Binding-site contacts:
Ligand atom O contacts residue THR235 of chain 7.S at 3.0 Å (h-bond).
Ligand atom CG contacts residue LYS234 of chain 7.S at 3.3 Å.
Ligand atom CA contacts residue THR235 of chain 7.S at 3.6 Å.
Ligand atom O contacts residue ASN227 of chain 7.S at 3.6 Å.
Ligand atom CD1 contacts residue TYR94 of chain 7.S at 3.5 Å (hydrophobic).
Ligand atom CB contacts residue TYR238 of chain 7.S at 3.6 Å (hydrophobic).
Ligand atom C contacts residue THR235 of chain 7.S at 3.6 Å.
Ligand atom CG1 contacts residue VAL280 of chain 7.S at 4.0 Å (hydrophobic).
Ligand atom N contacts residue THR235 of chain 7.S at 3.5 Å (h-bond).
Ligand atom O contacts residue ASN281 of chain 7.S at 2.6 Å (h-bond).
Ligand atom CG2 contacts residue PHE278 of chain 7.S at 3.7 Å (hydrophobic).
Ligand atom O contacts residue THR235 of chain 7.S at 3.1 Å (h-bond).
Ligand atom CG contacts residue TYR273 of chain 7.S at 3.6 Å (hydrophobic).
Ligand atom CB contacts residue LEU286 of chain 7.S at 3.9 Å (hydrophobic).
Ligand atom CG2 contacts residue HIS277 of chain 7.S at 3.3 Å.
Ligand atom CG2 contacts residue GLU236 of chain 7.S at 3.3 Å.
Ligand atom CD1 contacts residue TYR91 of chain 7.S at 3.9 Å (hydrophobic).
Ligand atom C contacts residue ASN281 of chain 7.S at 3.8 Å.
Ligand atom C contacts residue THR235 of chain 7.S at 3.6 Å.
Ligand atom CB contacts residue ASP233 of chain 7.S at 3.0 Å.
Ligand atom C contacts residue LEU286 of chain 7.S at 3.8 Å (hydrophobic).
Ligand atom C contacts residue THR235 of chain 7.S at 3.6 Å.
Ligand atom CA contacts residue ASN227 of chain 7.S at 3.7 Å.
Ligand atom N contacts residue THR235 of chain 7.S at 3.9 Å.
Ligand atom N contacts residue TYR273 of chain 7.S at 3.9 Å.
Ligand atom CD contacts residue TYR273 of chain 7.S at 3.3 Å (hydrophobic).
Ligand atom C contacts residue ASN227 of chain 7.S at 3.5 Å.
Ligand atom CG contacts residue HIS277 of chain 7.S at 3.8 Å.
Ligand atom C contacts residue TYR94 of chain 7.S at 4.0 Å (hydrophobic).
Ligand atom CD contacts residue HIS277 of chain 7.S at 3.9 Å.
Ligand atom O contacts residue LYS234 of chain 7.S at 3.6 Å.
Ligand atom CG2 contacts residue LEU286 of chain 7.S at 3.7 Å (hydrophobic).
Ligand atom N contacts residue ASN227 of chain 7.S at 3.0 Å (h-bond).
Ligand atom O contacts residue LEU286 of chain 7.S at 3.2 Å.
Ligand atom O contacts residue TYR94 of chain 7.S at 2.9 Å.
Ligand atom CG1 contacts residue TYR94 of chain 7.S at 3.8 Å (hydrophobic).
Ligand atom CB contacts residue HIS277 of chain 7.S at 3.7 Å.
Ligand atom O contacts residue HIS277 of chain 7.S at 3.4 Å.
Ligand atom CG contacts residue ASP233 of chain 7.S at 3.0 Å.
Ligand atom CG2 contacts residue ASN281 of chain 7.S at 3.6 Å.

Sequence of chain 7.S:
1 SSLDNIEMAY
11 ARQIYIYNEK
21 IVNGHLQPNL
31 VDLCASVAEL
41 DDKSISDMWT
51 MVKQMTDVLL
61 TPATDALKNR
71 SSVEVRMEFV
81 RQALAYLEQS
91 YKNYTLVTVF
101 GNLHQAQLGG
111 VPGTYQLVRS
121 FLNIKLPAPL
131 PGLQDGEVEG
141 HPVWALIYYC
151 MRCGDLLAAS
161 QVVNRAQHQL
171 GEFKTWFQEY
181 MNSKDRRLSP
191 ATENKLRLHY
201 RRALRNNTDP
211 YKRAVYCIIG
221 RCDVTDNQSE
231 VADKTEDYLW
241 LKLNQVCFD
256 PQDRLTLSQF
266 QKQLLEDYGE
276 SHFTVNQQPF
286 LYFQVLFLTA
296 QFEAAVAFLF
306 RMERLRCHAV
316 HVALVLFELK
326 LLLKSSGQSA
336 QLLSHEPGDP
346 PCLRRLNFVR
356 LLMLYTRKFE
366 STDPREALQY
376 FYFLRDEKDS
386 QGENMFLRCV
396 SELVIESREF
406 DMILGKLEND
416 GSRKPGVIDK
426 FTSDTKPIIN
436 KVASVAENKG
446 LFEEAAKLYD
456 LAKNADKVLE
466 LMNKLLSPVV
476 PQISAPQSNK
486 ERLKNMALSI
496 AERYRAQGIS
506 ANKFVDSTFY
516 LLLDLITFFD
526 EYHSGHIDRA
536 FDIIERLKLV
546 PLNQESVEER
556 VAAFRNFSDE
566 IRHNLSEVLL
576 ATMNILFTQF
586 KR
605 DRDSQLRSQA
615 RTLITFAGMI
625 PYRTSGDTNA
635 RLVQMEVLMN

This protein binds this small molecule.
Small molecule (SMILES): CC[C@H](C)[C@H](NC(=O)[C@H](CO)NC(=O)[C@H](CCCN=C(N)N)NC(=O)[C@@H](NC(=O)[C@@H]1CCCN1C(=O)[C@@H]1CCCN1C(=O)[C@H](C)N)C(C)C)C(=O)N[C@H](C=O)Cc1ccc(O)cc1